Sequence of chain 41.H:
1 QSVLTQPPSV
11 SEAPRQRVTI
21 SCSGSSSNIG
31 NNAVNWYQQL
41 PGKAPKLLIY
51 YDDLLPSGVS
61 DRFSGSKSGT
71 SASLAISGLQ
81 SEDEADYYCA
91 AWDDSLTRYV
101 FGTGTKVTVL

This protein binds this small molecule.
Small molecule (SMILES): CC(=O)N[C@H]1[C@H](O[C@H]2[C@H](O)[C@@H](NC(C)=O)CO[C@@H]2CO)O[C@H](CO)[C@@H](O)[C@@H]1O

Binding-site contacts:
Ligand atom N2 contacts residue SER95 of chain 41.H at 2.6 Å (h-bond).
Ligand atom C2 contacts residue ASN154 of chain 41.C at 4.0 Å.
Ligand atom C7 contacts residue ASN154 of chain 41.C at 3.4 Å.
Ligand atom O7 contacts residue MET151 of chain 41.C at 3.3 Å.
Ligand atom O5 contacts residue MET151 of chain 41.C at 3.8 Å.
Ligand atom C2 contacts residue MET151 of chain 41.C at 4.1 Å (hydrophobic).
Ligand atom O5 contacts residue ASN154 of chain 41.C at 4.0 Å.
Ligand atom C7 contacts residue SER95 of chain 41.H at 3.5 Å.
Ligand atom C8 contacts residue ASN154 of chain 41.C at 4.2 Å.
Ligand atom C1 contacts residue MET151 of chain 41.C at 3.6 Å (hydrophobic).
Ligand atom C2 contacts residue SER95 of chain 41.H at 3.4 Å.
Ligand atom C1 contacts residue ASN154 of chain 41.C at 3.1 Å.
Ligand atom C8 contacts residue GLY150 of chain 41.C at 3.8 Å.
Ligand atom C8 contacts residue SER95 of chain 41.H at 3.5 Å.
Ligand atom C8 contacts residue ASP94 of chain 41.H at 3.5 Å.
Ligand atom C1 contacts residue SER95 of chain 41.H at 3.6 Å.
Ligand atom O4 contacts residue LEU96 of chain 41.H at 3.2 Å.
Ligand atom C7 contacts residue MET151 of chain 41.C at 4.3 Å (hydrophobic).
Ligand atom O3 contacts residue LEU96 of chain 41.H at 4.1 Å.
Ligand atom C3 contacts residue LEU96 of chain 41.H at 4.2 Å (hydrophobic).
Ligand atom O7 contacts residue GLY150 of chain 41.C at 2.8 Å (h-bond).
Ligand atom C2 contacts residue LEU96 of chain 41.H at 3.6 Å (hydrophobic).
Ligand atom C4 contacts residue LEU96 of chain 41.H at 4.3 Å (hydrophobic).
Ligand atom N2 contacts residue ASN154 of chain 41.C at 3.9 Å.
Ligand atom C3 contacts residue SER95 of chain 41.H at 3.2 Å.
Ligand atom O7 contacts residue HIS148 of chain 41.C at 4.0 Å.
Ligand atom O3 contacts residue SER95 of chain 41.H at 3.2 Å (h-bond).
Ligand atom C1 contacts residue LEU96 of chain 41.H at 3.9 Å (hydrophobic).
Ligand atom C7 contacts residue GLY150 of chain 41.C at 3.7 Å.
Ligand atom O5 contacts residue LEU96 of chain 41.H at 4.5 Å.
Ligand atom O7 contacts residue ASN154 of chain 41.C at 2.9 Å (h-bond).
Ligand atom N2 contacts residue LEU96 of chain 41.H at 3.6 Å.

Sequence of chain 41.C:
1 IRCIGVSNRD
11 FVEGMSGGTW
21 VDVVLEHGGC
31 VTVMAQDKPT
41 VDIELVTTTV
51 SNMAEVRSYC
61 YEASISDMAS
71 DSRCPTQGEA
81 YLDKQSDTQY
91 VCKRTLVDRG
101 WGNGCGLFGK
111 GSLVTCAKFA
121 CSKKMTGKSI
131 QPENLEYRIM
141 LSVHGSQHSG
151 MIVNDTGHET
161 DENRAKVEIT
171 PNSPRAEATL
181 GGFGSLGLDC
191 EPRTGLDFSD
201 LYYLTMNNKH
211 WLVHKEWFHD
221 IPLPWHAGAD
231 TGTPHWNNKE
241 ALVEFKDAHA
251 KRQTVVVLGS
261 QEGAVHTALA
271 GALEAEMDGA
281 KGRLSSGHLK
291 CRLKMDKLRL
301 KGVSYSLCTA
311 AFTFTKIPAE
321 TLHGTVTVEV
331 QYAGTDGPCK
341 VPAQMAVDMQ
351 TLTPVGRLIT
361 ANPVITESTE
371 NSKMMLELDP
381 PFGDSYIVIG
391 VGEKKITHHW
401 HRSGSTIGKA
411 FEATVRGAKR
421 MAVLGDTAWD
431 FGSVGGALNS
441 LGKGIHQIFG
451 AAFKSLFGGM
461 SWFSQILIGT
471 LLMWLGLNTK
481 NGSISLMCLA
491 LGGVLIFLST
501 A